The protein below binds the small molecule below.
Small molecule (SMILES): CC(=O)N[C@@H]1[C@@H](O)[C@H](O)[C@@H](CO)O[C@H]1O

Sequence of chain 1.D:
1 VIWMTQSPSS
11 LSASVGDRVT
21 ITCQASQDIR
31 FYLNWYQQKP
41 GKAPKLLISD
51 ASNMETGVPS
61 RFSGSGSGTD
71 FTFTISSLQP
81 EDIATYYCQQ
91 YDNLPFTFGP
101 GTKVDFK

Sequence of chain 1.E:
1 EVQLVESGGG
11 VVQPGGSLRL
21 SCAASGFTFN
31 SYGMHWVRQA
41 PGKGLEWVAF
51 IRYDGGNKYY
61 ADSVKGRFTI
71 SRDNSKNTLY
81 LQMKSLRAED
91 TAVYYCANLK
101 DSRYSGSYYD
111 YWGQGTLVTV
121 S

Binding-site contacts:
Ligand atom C7 contacts residue ILE231 of chain 1.A at 4.3 Å (hydrophobic).
Ligand atom N2 contacts residue ASN232 of chain 1.A at 2.9 Å (h-bond).
Ligand atom C3 contacts residue ASN232 of chain 1.A at 3.9 Å.
Ligand atom O7 contacts residue ILE231 of chain 1.A at 3.2 Å.
Ligand atom C1 contacts residue ASN232 of chain 1.A at 1.4 Å.
Ligand atom O5 contacts residue ASN232 of chain 1.A at 2.5 Å (h-bond).
Ligand atom C7 contacts residue ASN232 of chain 1.A at 3.4 Å.
Ligand atom C8 contacts residue THR114 of chain 1.A at 3.9 Å.
Ligand atom C6 contacts residue ARG103 of chain 1.E at 3.5 Å.
Ligand atom N2 contacts residue ILE231 of chain 1.A at 4.5 Å.
Ligand atom O7 contacts residue GLY230 of chain 1.A at 4.3 Å.
Ligand atom C4 contacts residue ASN232 of chain 1.A at 4.3 Å.
Ligand atom O7 contacts residue ASN232 of chain 1.A at 4.0 Å.
Ligand atom C8 contacts residue ASN232 of chain 1.A at 3.7 Å.
Ligand atom C5 contacts residue ASN232 of chain 1.A at 3.7 Å.
Ligand atom O6 contacts residue ARG30 of chain 1.D at 4.0 Å.
Ligand atom O6 contacts residue TYR32 of chain 1.D at 3.7 Å.
Ligand atom O7 contacts residue GLN115 of chain 1.A at 3.9 Å.
Ligand atom C2 contacts residue ASN232 of chain 1.A at 2.6 Å.
Ligand atom O6 contacts residue ARG103 of chain 1.E at 2.8 Å (salt-bridge).
Ligand atom C8 contacts residue GLN115 of chain 1.A at 3.9 Å.
Ligand atom O5 contacts residue ARG103 of chain 1.E at 4.0 Å.
Ligand atom C5 contacts residue ARG103 of chain 1.E at 4.4 Å.

Sequence of chain 1.A:
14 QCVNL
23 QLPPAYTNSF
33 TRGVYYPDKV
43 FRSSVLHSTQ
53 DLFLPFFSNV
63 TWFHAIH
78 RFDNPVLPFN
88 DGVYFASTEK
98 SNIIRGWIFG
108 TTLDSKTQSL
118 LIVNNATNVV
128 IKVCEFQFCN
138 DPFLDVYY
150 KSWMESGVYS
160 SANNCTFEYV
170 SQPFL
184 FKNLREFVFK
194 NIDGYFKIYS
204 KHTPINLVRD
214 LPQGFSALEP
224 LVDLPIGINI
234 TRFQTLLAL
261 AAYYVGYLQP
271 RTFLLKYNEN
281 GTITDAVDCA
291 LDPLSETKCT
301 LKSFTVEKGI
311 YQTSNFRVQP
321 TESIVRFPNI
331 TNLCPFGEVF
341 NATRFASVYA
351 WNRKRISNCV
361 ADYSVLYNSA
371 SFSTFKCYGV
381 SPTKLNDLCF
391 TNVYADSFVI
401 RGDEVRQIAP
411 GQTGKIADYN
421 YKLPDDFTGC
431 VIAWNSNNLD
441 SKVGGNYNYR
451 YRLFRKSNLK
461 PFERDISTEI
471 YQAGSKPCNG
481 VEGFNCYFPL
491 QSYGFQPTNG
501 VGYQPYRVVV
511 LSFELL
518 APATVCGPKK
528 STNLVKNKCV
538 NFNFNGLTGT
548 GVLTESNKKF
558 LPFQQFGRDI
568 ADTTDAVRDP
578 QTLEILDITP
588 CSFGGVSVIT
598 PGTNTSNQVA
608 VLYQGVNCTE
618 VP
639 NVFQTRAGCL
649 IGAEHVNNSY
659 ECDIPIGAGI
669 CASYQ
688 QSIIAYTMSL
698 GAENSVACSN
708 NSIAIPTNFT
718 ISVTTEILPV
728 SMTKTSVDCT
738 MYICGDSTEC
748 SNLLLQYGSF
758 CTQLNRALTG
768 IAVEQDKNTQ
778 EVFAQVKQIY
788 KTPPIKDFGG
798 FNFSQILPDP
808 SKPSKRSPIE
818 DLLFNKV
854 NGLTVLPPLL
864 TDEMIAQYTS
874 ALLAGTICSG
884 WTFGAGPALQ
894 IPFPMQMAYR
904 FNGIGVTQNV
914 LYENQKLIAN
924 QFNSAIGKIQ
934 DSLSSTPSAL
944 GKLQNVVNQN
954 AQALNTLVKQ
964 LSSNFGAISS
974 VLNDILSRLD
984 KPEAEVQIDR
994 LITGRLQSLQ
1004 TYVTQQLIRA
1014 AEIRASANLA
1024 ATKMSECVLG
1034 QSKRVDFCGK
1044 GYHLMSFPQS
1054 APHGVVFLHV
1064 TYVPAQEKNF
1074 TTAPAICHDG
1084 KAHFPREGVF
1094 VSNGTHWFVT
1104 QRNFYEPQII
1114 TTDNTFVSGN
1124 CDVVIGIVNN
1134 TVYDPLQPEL